Binding-site contacts:
Ligand atom CAC contacts residue TYR57 of chain 1.A at 3.6 Å (hydrophobic).
Ligand atom CAI contacts residue TYR37 of chain 1.B at 3.7 Å (hydrophobic).
Ligand atom CAH contacts residue SER64 of chain 1.B at 3.9 Å.
Ligand atom CAG contacts residue GLU98 of chain 1.A at 3.9 Å.
Ligand atom OAO contacts residue ARG100 of chain 1.A at 3.1 Å.
Ligand atom CAT contacts residue GLU98 of chain 1.A at 3.7 Å.
Ligand atom CAI contacts residue PHE50 of chain 1.A at 3.5 Å (hydrophobic).
Ligand atom CAA contacts residue ASN106 of chain 1.B at 3.4 Å.
Ligand atom CAA contacts residue CYS102 of chain 1.B at 4.0 Å (hydrophobic).
Ligand atom CAA contacts residue ASP101 of chain 1.A at 4.0 Å.
Ligand atom CAC contacts residue PHE50 of chain 1.A at 3.5 Å (hydrophobic).
Ligand atom CAL contacts residue PRO1 of chain 1.B at 2.7 Å (hydrophobic).
Ligand atom CAE contacts residue PHE107 of chain 1.B at 3.3 Å (hydrophobic).
Ligand atom OAO contacts residue ASN106 of chain 1.B at 3.4 Å.
Ligand atom CAE contacts residue PHE99 of chain 1.A at 2.9 Å (hydrophobic).
Ligand atom CAU contacts residue PRO1 of chain 1.B at 3.7 Å (hydrophobic).
Ligand atom CAT contacts residue PHE99 of chain 1.A at 3.2 Å (hydrophobic).
Ligand atom CAV contacts residue TYR37 of chain 1.B at 4.1 Å (hydrophobic).
Ligand atom CAG contacts residue PHE107 of chain 1.B at 3.5 Å (hydrophobic).
Ligand atom OAO contacts residue PHE99 of chain 1.A at 2.7 Å (h-bond).
Ligand atom CAF contacts residue GLU98 of chain 1.A at 4.0 Å.
Ligand atom CAR contacts residue PRO1 of chain 1.B at 3.9 Å (hydrophobic).
Ligand atom CAE contacts residue GLU98 of chain 1.A at 3.5 Å.
Ligand atom CAC contacts residue MET39 of chain 1.B at 3.5 Å (hydrophobic).
Ligand atom OAQ contacts residue PRO1 of chain 1.B at 2.2 Å.
Ligand atom OAP contacts residue TYR37 of chain 1.B at 3.1 Å.
Ligand atom CAL contacts residue TYR37 of chain 1.B at 3.8 Å (hydrophobic).
Ligand atom CAA contacts residue PHE99 of chain 1.A at 3.9 Å (hydrophobic).
Ligand atom CAU contacts residue TYR37 of chain 1.B at 3.6 Å (hydrophobic).
Ligand atom CAG contacts residue ASN106 of chain 1.B at 4.1 Å.
Ligand atom CAW contacts residue PRO1 of chain 1.B at 3.4 Å (hydrophobic).
Ligand atom CAG contacts residue ALA108 of chain 1.B at 3.8 Å (hydrophobic).
Ligand atom CAE contacts residue ASN106 of chain 1.B at 3.6 Å.
Ligand atom CAJ contacts residue PRO1 of chain 1.B at 2.9 Å (hydrophobic).
Ligand atom CAR contacts residue PHE50 of chain 1.A at 3.9 Å (hydrophobic).
Ligand atom CAR contacts residue TYR37 of chain 1.B at 4.0 Å (hydrophobic).
Ligand atom CAA contacts residue ARG100 of chain 1.A at 3.4 Å.
Ligand atom CAT contacts residue ASN106 of chain 1.B at 3.8 Å.
Ligand atom CAV contacts residue PRO1 of chain 1.B at 2.3 Å (hydrophobic).
Ligand atom OAO contacts residue GLU98 of chain 1.A at 4.1 Å.

This protein binds this small molecule.
Small molecule (SMILES): COc1ccc(-c2cc(Oc3cc(C)cc(OC)c3)cc(C)n2)cc1

Sequence of chain 1.B:
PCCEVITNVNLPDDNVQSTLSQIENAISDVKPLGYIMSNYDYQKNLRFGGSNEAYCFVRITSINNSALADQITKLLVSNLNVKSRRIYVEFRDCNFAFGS

Sequence of chain 1.A:
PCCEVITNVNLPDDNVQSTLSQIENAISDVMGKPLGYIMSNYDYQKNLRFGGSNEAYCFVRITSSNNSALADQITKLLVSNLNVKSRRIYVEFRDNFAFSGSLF